Sequence of chain 7.D:
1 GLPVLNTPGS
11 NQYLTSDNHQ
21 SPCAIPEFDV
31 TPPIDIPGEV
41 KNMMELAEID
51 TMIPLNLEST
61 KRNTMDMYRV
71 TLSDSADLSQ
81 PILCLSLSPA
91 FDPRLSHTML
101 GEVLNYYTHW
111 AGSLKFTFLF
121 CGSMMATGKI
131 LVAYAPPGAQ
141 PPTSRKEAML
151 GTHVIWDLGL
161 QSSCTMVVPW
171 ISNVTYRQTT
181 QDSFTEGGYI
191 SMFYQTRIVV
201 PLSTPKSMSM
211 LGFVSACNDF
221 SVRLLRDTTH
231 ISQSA

Sequence of chain 8.D:
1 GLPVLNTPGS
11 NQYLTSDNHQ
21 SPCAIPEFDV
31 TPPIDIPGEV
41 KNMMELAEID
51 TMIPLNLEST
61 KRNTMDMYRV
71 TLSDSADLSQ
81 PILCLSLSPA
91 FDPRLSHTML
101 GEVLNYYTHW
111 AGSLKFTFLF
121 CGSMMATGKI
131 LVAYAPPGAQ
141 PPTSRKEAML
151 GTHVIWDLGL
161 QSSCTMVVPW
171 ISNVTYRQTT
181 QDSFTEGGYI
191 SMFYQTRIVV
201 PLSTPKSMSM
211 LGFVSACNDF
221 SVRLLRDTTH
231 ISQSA

Sequence of chain 7.B:
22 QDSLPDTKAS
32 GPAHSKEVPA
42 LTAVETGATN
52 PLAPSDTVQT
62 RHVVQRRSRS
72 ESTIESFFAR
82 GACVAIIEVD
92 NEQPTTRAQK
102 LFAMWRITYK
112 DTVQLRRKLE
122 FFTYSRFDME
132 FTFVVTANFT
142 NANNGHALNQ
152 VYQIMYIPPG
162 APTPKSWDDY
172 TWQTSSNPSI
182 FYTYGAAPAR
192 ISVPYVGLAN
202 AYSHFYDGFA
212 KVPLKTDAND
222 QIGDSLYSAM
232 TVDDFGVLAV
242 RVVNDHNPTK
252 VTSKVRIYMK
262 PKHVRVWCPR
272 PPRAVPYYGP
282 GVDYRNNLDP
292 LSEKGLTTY

This protein binds this small molecule.
Small molecule (SMILES): CCOC(=O)c1ccc(OCCCC2CCN(c3ccc(C)nn3)CC2)cc1

Binding-site contacts:
Ligand atom C19 contacts residue TYR110 of chain 7.B at 3.8 Å (hydrophobic).
Ligand atom O15 contacts residue MET130 of chain 7.B at 3.8 Å.
Ligand atom C22 contacts residue PHE236 of chain 7.B at 3.3 Å (hydrophobic).
Ligand atom C18 contacts residue TYR110 of chain 7.B at 3.8 Å (hydrophobic).
Ligand atom N4 contacts residue ILE192 of chain 7.B at 3.6 Å.
Ligand atom N6 contacts residue VAL194 of chain 7.B at 3.6 Å.
Ligand atom C3 contacts residue PRO179 of chain 7.B at 3.6 Å (hydrophobic).
Ligand atom C9 contacts residue VAL194 of chain 7.B at 3.8 Å (hydrophobic).
Ligand atom C1 contacts residue ILE181 of chain 7.B at 3.5 Å (hydrophobic).
Ligand atom C11 contacts residue PHE132 of chain 7.B at 3.5 Å (hydrophobic).
Ligand atom O23 contacts residue PHE236 of chain 7.B at 3.3 Å.
Ligand atom C4 contacts residue ALA24 of chain 7.D at 3.9 Å (hydrophobic).
Ligand atom O23 contacts residue TYR110 of chain 7.B at 3.5 Å.
Ligand atom O24 contacts residue THR109 of chain 7.B at 3.6 Å.
Ligand atom C20 contacts residue PHE236 of chain 7.B at 3.4 Å (hydrophobic).
Ligand atom C16 contacts residue MET130 of chain 7.B at 3.8 Å (hydrophobic).
Ligand atom C7 contacts residue ILE25 of chain 7.D at 3.8 Å (hydrophobic).
Ligand atom C1 contacts residue ILE155 of chain 7.B at 3.8 Å (hydrophobic).
Ligand atom C10 contacts residue ILE108 of chain 7.B at 3.5 Å (hydrophobic).
Ligand atom C21 contacts residue TYR203 of chain 7.B at 3.7 Å (hydrophobic).
Ligand atom C10 contacts residue PHE132 of chain 7.B at 3.7 Å (hydrophobic).
Ligand atom N4 contacts residue LEU239 of chain 7.B at 3.6 Å.
Ligand atom C17 contacts residue MET130 of chain 7.B at 3.7 Å (hydrophobic).
Ligand atom O24 contacts residue PHE236 of chain 7.B at 3.9 Å.
Ligand atom C13 contacts residue ILE108 of chain 7.B at 3.6 Å (hydrophobic).
Ligand atom C19 contacts residue PHE236 of chain 7.B at 3.6 Å (hydrophobic).
Ligand atom C7 contacts residue VAL194 of chain 7.B at 3.6 Å (hydrophobic).
Ligand atom N3 contacts residue LEU239 of chain 7.B at 3.8 Å.
Ligand atom C13 contacts residue PHE236 of chain 7.B at 3.8 Å (hydrophobic).
Ligand atom C8 contacts residue VAL194 of chain 7.B at 3.8 Å (hydrophobic).
Ligand atom C8 contacts residue TYR157 of chain 7.B at 3.4 Å (hydrophobic).
Ligand atom C3 contacts residue ALA24 of chain 7.D at 3.6 Å (hydrophobic).
Ligand atom C22 contacts residue TYR110 of chain 7.B at 3.3 Å (hydrophobic).
Ligand atom C12 contacts residue PHE236 of chain 7.B at 3.7 Å (hydrophobic).
Ligand atom N3 contacts residue ILE192 of chain 7.B at 3.7 Å.
Ligand atom C25 contacts residue THR109 of chain 7.B at 3.2 Å.
Ligand atom C4 contacts residue TYR157 of chain 7.B at 3.5 Å (hydrophobic).
Ligand atom O24 contacts residue TYR110 of chain 7.B at 3.3 Å.
Ligand atom C7 contacts residue TYR157 of chain 7.B at 3.5 Å (hydrophobic).
Ligand atom C3 contacts residue TYR157 of chain 7.B at 3.4 Å (hydrophobic).